The small molecule below binds the protein below.
Small molecule (SMILES): CC(C)CCC[C@@H](C)[C@H]1CC[C@H]2[C@@H]3CC=C4C[C@@H](OC(=O)CCC(=O)O)CC[C@]4(C)[C@H]3CC[C@]12C

Binding-site contacts:
Ligand atom CAY contacts residue ILE22 of chain 1.E at 4.4 Å (hydrophobic).
Ligand atom CBC contacts residue ILE22 of chain 1.E at 3.8 Å (hydrophobic).
Ligand atom CAU contacts residue CYS92 of chain 1.F at 3.9 Å (hydrophobic).
Ligand atom CBB contacts residue PRO89 of chain 1.F at 4.2 Å (hydrophobic).
Ligand atom CAR contacts residue PHE198 of chain 1.F at 4.0 Å (hydrophobic).
Ligand atom CAE contacts residue PHE205 of chain 1.F at 3.8 Å (hydrophobic).
Ligand atom CAS contacts residue CYS92 of chain 1.F at 4.5 Å (hydrophobic).
Ligand atom CAT contacts residue ILE22 of chain 1.E at 3.7 Å (hydrophobic).
Ligand atom CAR contacts residue ILE22 of chain 1.E at 3.7 Å (hydrophobic).
Ligand atom CAD contacts residue ILE201 of chain 1.F at 3.6 Å (hydrophobic).
Ligand atom CAS contacts residue PHE198 of chain 1.F at 3.9 Å (hydrophobic).
Ligand atom CBH contacts residue PHE198 of chain 1.F at 4.4 Å (hydrophobic).
Ligand atom CAD contacts residue PHE198 of chain 1.F at 4.4 Å (hydrophobic).
Ligand atom CBB contacts residue THR88 of chain 1.F at 3.8 Å.
Ligand atom CAD contacts residue PHE205 of chain 1.F at 3.8 Å (hydrophobic).
Ligand atom CAT contacts residue PHE198 of chain 1.F at 3.5 Å (hydrophobic).
Ligand atom CBE contacts residue LEU26 of chain 1.E at 4.5 Å (hydrophobic).

Sequence of chain 1.F:
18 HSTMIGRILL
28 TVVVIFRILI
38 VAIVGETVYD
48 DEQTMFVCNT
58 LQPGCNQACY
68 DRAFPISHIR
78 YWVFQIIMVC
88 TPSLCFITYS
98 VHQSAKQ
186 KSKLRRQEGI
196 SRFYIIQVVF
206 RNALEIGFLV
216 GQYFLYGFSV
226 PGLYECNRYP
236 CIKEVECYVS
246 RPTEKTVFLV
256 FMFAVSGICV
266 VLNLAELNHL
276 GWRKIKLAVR

Sequence of chain 1.E:
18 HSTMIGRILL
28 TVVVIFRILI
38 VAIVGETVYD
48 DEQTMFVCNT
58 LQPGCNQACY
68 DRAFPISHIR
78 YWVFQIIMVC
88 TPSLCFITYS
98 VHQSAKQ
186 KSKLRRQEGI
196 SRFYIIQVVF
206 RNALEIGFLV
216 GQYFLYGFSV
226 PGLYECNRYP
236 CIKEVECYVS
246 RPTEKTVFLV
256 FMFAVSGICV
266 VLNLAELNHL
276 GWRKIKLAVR